This small molecule binds to this protein.
Small molecule (SMILES): O=C(O)CCCC[C@@H]1[Se]C[C@@H]2NC(=O)N[C@@H]21

Binding-site contacts:
Ligand atom O3 contacts residue TYR28 of chain 1.A at 2.7 Å (h-bond).
Ligand atom C11 contacts residue SER73 of chain 1.A at 3.6 Å.
Ligand atom O11 contacts residue GLY33 of chain 1.A at 3.5 Å.
Ligand atom C5 contacts residue TRP93 of chain 1.A at 3.8 Å (hydrophobic).
Ligand atom C3 contacts residue ASN8 of chain 1.A at 3.7 Å.
Ligand atom C4 contacts residue TRP105 of chain 1.C at 3.8 Å (hydrophobic).
Ligand atom C9 contacts residue ASN34 of chain 1.A at 3.9 Å.
Ligand atom N1 contacts residue ASN8 of chain 1.A at 3.8 Å.
Ligand atom C3 contacts residue ASP113 of chain 1.A at 3.8 Å.
Ligand atom C3 contacts residue SER30 of chain 1.A at 3.9 Å.
Ligand atom N2 contacts residue VAL32 of chain 1.A at 3.6 Å.
Ligand atom C7 contacts residue VAL32 of chain 1.A at 3.7 Å (hydrophobic).
Ligand atom C4 contacts residue VAL32 of chain 1.A at 3.7 Å (hydrophobic).
Ligand atom C9 contacts residue TRP64 of chain 1.A at 3.8 Å (hydrophobic).
Ligand atom C11 contacts residue ASN34 of chain 1.A at 3.7 Å.
Ligand atom N1 contacts residue LEU10 of chain 1.A at 3.9 Å.
Ligand atom C7 contacts residue SER30 of chain 1.A at 3.4 Å.
Ligand atom C6 contacts residue TRP93 of chain 1.A at 3.4 Å (hydrophobic).
Ligand atom SE1 contacts residue TRP64 of chain 1.A at 3.6 Å.
Ligand atom N2 contacts residue SER30 of chain 1.A at 3.0 Å (h-bond).
Ligand atom C10 contacts residue ASN34 of chain 1.A at 4.0 Å.
Ligand atom C3 contacts residue SER12 of chain 1.A at 3.7 Å.
Ligand atom O12 contacts residue ALA71 of chain 1.A at 3.7 Å.
Ligand atom SE1 contacts residue THR75 of chain 1.A at 3.3 Å.
Ligand atom O3 contacts residue ASN8 of chain 1.A at 3.0 Å (h-bond).
Ligand atom C2 contacts residue TRP105 of chain 1.C at 3.7 Å (hydrophobic).
Ligand atom O11 contacts residue ASN34 of chain 1.A at 2.8 Å (h-bond).
Ligand atom C5 contacts residue ASP113 of chain 1.A at 4.0 Å.
Ligand atom SE1 contacts residue TRP77 of chain 1.A at 3.7 Å.
Ligand atom O3 contacts residue SER12 of chain 1.A at 2.7 Å (h-bond).
Ligand atom C10 contacts residue TRP64 of chain 1.A at 3.5 Å (hydrophobic).
Ligand atom O3 contacts residue ASP113 of chain 1.A at 3.9 Å.
Ligand atom C3 contacts residue TYR28 of chain 1.A at 3.5 Å (hydrophobic).
Ligand atom C8 contacts residue TRP64 of chain 1.A at 3.6 Å (hydrophobic).
Ligand atom O12 contacts residue SER73 of chain 1.A at 2.8 Å (h-bond).
Ligand atom C3 contacts residue LEU10 of chain 1.A at 3.9 Å (hydrophobic).
Ligand atom N1 contacts residue TYR28 of chain 1.A at 3.9 Å.
Ligand atom O3 contacts residue SER30 of chain 1.A at 4.0 Å.
Ligand atom N1 contacts residue ASP113 of chain 1.A at 2.9 Å (salt-bridge).
Ligand atom C10 contacts residue SER73 of chain 1.A at 3.6 Å.

Sequence of chain 1.A:
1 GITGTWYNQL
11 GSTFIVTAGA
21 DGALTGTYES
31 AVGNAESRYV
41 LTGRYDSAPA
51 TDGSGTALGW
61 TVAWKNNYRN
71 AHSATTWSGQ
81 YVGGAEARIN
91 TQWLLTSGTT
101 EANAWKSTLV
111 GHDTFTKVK

Sequence of chain 1.C:
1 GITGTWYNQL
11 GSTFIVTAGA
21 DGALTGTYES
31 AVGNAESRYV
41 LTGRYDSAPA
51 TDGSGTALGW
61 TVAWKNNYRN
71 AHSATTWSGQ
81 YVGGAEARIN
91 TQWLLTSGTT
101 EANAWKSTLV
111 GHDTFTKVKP